Sequence of chain 1.D:
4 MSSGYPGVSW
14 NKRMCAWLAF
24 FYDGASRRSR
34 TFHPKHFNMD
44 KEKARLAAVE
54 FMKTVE

Binding-site contacts:
Ligand atom O4 contacts residue DC7 of chain 1.E at 3.4 Å (h-bond).
Ligand atom O6 contacts residue DC3 of chain 1.E at 2.7 Å (h-bond).
Ligand atom O4 contacts residue DA8 of chain 1.E at 3.1 Å (h-bond).
Ligand atom N4 contacts residue DT5 of chain 1.E at 3.2 Å (h-bond).
Ligand atom O6 contacts residue ARG30 of chain 1.D at 2.8 Å (salt-bridge).
Ligand atom C2 contacts residue DG6 of chain 1.E at 3.3 Å.
Ligand atom O4 contacts residue ASN14 of chain 1.D at 2.9 Å (h-bond).
Ligand atom N6 contacts residue DT5 of chain 1.E at 2.8 Å (h-bond).
Ligand atom C7 contacts residue TYR25 of chain 1.D at 3.0 Å (hydrophobic).
Ligand atom N2 contacts residue DC7 of chain 1.E at 2.6 Å (h-bond).
Ligand atom N3 contacts residue DA8 of chain 1.E at 3.4 Å (h-bond).
Ligand atom O2 contacts residue DG6 of chain 1.E at 2.6 Å (h-bond).
Ligand atom O6 contacts residue DG2 of chain 1.E at 3.2 Å (h-bond).
Ligand atom N2 contacts residue DC3 of chain 1.E at 3.0 Å (h-bond).
Ligand atom N1 contacts residue DT5 of chain 1.E at 2.8 Å (h-bond).
Ligand atom OP2 contacts residue GLY10 of chain 1.D at 2.9 Å (h-bond).
Ligand atom OP2 contacts residue SER5 of chain 1.D at 2.6 Å (h-bond).
Ligand atom N3 contacts residue DG6 of chain 1.E at 3.4 Å (h-bond).
Ligand atom N4 contacts residue DG2 of chain 1.E at 3.0 Å (h-bond).
Ligand atom N3 contacts residue DA4 of chain 1.E at 2.9 Å (h-bond).
Ligand atom N4 contacts residue DG6 of chain 1.E at 3.0 Å (h-bond).
Ligand atom O2 contacts residue DG2 of chain 1.E at 2.6 Å (h-bond).
Ligand atom N3 contacts residue DG2 of chain 1.E at 2.9 Å (h-bond).
Ligand atom OP2 contacts residue LYS15 of chain 1.D at 2.9 Å (salt-bridge).
Ligand atom O6 contacts residue DG6 of chain 1.E at 2.9 Å (h-bond).
Ligand atom O4 contacts residue DA4 of chain 1.E at 3.2 Å (h-bond).
Ligand atom OP1 contacts residue MET4 of chain 1.D at 3.1 Å (h-bond).
Ligand atom N1 contacts residue DG6 of chain 1.E at 3.4 Å (h-bond).
Ligand atom N3 contacts residue DG6 of chain 1.E at 2.8 Å (h-bond).
Ligand atom O6 contacts residue DC7 of chain 1.E at 3.0 Å (h-bond).
Ligand atom N7 contacts residue ARG30 of chain 1.D at 2.9 Å (salt-bridge).
Ligand atom N4 contacts residue PHE23 of chain 1.D at 3.4 Å.
Ligand atom OP2 contacts residue SER12 of chain 1.D at 3.1 Å.
Ligand atom N1 contacts residue DC3 of chain 1.E at 2.9 Å (h-bond).
Ligand atom N4 contacts residue ARG30 of chain 1.D at 3.1 Å (salt-bridge).
Ligand atom N7 contacts residue ARG16 of chain 1.D at 3.0 Å (salt-bridge).
Ligand atom O4 contacts residue DC3 of chain 1.E at 3.0 Å (h-bond).
Ligand atom N6 contacts residue DA4 of chain 1.E at 3.1 Å.
Ligand atom N1 contacts residue DC7 of chain 1.E at 2.9 Å (h-bond).
Ligand atom O6 contacts residue ARG16 of chain 1.D at 2.8 Å (salt-bridge).

The protein below binds the small molecule below.
Small molecule (SMILES): Cc1cn([C@H]2C[C@H](O[P](=O)(O)OC[C@H]3O[C@@H](n4cnc5c(=O)nc(N)[nH]c54)C[C@@H]3O[P](=O)(O)OC[C@H]3O[C@@H](n4ccc(N)nc4=O)C[C@@H]3O[P](=O)(O)OC[C@H]3O[C@@H](n4cnc5c(N)ncnc54)C[C@@H]3O[P](=O)(O)OC[C@H]3O[C@@H](n4cc(C)c(=O)[nH]c4=O)C[C@@H]3O[P](=O)(O)OC[C@H]3O[C@@H](n4cnc5c(=O)nc(N)[nH]c54)C[C@@H]3O[P](=O)(O)OC[C@H]3O[C@@H](n4ccc(N)nc4=O)C[C@@H]3O)[C@@H](CO)O2)c(=O)[nH]c1=O